A small-molecule ligand and the protein it binds are described below.
Small molecule (SMILES): CCOC(=O)Nc1cc(-c2ccc(C)c(NS(C)(=O)=O)c2)nn2c(C)nnc12

Sequence of chain 1.B:
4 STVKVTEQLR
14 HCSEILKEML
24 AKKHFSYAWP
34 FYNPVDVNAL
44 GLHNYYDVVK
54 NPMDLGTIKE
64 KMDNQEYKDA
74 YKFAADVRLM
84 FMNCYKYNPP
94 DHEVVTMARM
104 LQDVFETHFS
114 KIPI

Binding-site contacts:
Ligand atom C19 contacts residue HIS95 of chain 1.B at 3.6 Å.
Ligand atom C11 contacts residue LEU43 of chain 1.B at 3.8 Å (hydrophobic).
Ligand atom C01 contacts residue TRP32 of chain 1.B at 3.9 Å (hydrophobic).
Ligand atom C06 contacts residue PRO37 of chain 1.B at 3.8 Å (hydrophobic).
Ligand atom C26 contacts residue VAL38 of chain 1.B at 3.4 Å (hydrophobic).
Ligand atom C17 contacts residue LEU45 of chain 1.B at 3.5 Å (hydrophobic).
Ligand atom C03 contacts residue TRP32 of chain 1.B at 3.5 Å (hydrophobic).
Ligand atom S05 contacts residue ASN36 of chain 1.B at 3.7 Å.
Ligand atom O21 contacts residue LEU45 of chain 1.B at 3.8 Å.
Ligand atom N16 contacts residue ASN91 of chain 1.B at 2.8 Å (h-bond).
Ligand atom C20 contacts residue PRO92 of chain 1.B at 3.8 Å (hydrophobic).
Ligand atom C20 contacts residue ASN91 of chain 1.B at 3.4 Å.
Ligand atom C19 contacts residue ASN91 of chain 1.B at 3.9 Å.
Ligand atom C27 contacts residue LEU43 of chain 1.B at 3.9 Å (hydrophobic).
Ligand atom C26 contacts residue PRO33 of chain 1.B at 3.7 Å (hydrophobic).
Ligand atom C09 contacts residue LEU43 of chain 1.B at 3.6 Å (hydrophobic).
Ligand atom C26 contacts residue PHE34 of chain 1.B at 3.6 Å (hydrophobic).
Ligand atom C06 contacts residue PRO33 of chain 1.B at 3.2 Å (hydrophobic).
Ligand atom C17 contacts residue ASN91 of chain 1.B at 3.4 Å.
Ligand atom O07 contacts residue ASN36 of chain 1.B at 2.7 Å (h-bond).
Ligand atom N13 contacts residue VAL97 of chain 1.B at 3.7 Å.
Ligand atom O18 contacts residue ASN91 of chain 1.B at 3.3 Å (h-bond).
Ligand atom O08 contacts residue LEU43 of chain 1.B at 3.6 Å.
Ligand atom N23 contacts residue VAL97 of chain 1.B at 3.9 Å.
Ligand atom N24 contacts residue ASN91 of chain 1.B at 3.7 Å.
Ligand atom O08 contacts residue ASP39 of chain 1.B at 2.9 Å (salt-bridge).
Ligand atom C28 contacts residue LEU43 of chain 1.B at 3.8 Å (hydrophobic).
Ligand atom O18 contacts residue LEU45 of chain 1.B at 3.1 Å.
Ligand atom N23 contacts residue ASN91 of chain 1.B at 3.0 Å (h-bond).
Ligand atom C28 contacts residue TRP32 of chain 1.B at 3.9 Å (hydrophobic).
Ligand atom O18 contacts residue TYR90 of chain 1.B at 3.9 Å.
Ligand atom C06 contacts residue ASN36 of chain 1.B at 3.5 Å.
Ligand atom C25 contacts residue VAL38 of chain 1.B at 3.6 Å (hydrophobic).
Ligand atom N04 contacts residue TRP32 of chain 1.B at 3.8 Å.
Ligand atom C25 contacts residue VAL97 of chain 1.B at 3.8 Å (hydrophobic).
Ligand atom O08 contacts residue VAL38 of chain 1.B at 3.8 Å.
Ligand atom C10 contacts residue LEU43 of chain 1.B at 3.5 Å (hydrophobic).
Ligand atom C20 contacts residue HIS95 of chain 1.B at 3.4 Å.
Ligand atom N24 contacts residue CYS87 of chain 1.B at 3.8 Å.
Ligand atom C02 contacts residue TRP32 of chain 1.B at 3.6 Å (hydrophobic).